The protein below binds the small molecule below.
Small molecule (SMILES): CSCC[C@H](N)C(=O)O

Sequence of chain 1.A:
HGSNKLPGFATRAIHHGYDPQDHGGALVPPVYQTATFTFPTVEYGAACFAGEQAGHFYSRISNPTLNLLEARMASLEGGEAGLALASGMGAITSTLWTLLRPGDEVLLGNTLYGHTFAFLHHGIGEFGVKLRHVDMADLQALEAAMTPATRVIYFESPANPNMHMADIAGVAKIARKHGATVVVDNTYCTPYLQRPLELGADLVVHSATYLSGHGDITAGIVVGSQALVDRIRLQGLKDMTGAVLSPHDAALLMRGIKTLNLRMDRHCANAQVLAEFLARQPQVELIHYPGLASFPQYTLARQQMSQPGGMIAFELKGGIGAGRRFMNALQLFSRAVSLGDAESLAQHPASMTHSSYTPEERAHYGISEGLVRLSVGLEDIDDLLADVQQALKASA

Sequence of chain 1.B:
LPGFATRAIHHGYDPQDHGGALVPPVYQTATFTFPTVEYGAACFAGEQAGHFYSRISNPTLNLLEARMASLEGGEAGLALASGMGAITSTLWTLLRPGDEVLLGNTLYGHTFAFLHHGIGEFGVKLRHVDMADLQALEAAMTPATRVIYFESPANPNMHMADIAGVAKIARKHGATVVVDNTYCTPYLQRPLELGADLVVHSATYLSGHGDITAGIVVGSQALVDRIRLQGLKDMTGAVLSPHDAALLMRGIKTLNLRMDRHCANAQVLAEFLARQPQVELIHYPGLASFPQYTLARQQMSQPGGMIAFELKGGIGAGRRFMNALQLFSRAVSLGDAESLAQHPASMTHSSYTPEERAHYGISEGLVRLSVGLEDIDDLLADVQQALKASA

Binding-site contacts:
Ligand atom CA contacts residue LLP211 of chain 1.A at 3.9 Å.
Ligand atom O contacts residue TYR114 of chain 1.A at 4.2 Å.
Ligand atom N contacts residue LEU341 of chain 1.A at 3.3 Å.
Ligand atom SD contacts residue TYR114 of chain 1.A at 3.2 Å (h-bond).
Ligand atom CA contacts residue ARG375 of chain 1.A at 3.4 Å.
Ligand atom CG contacts residue LLP211 of chain 1.A at 3.7 Å.
Ligand atom O contacts residue VAL339 of chain 1.A at 3.9 Å.
Ligand atom CA contacts residue SER340 of chain 1.A at 3.7 Å.
Ligand atom OXT contacts residue TYR114 of chain 1.A at 4.1 Å.
Ligand atom CA contacts residue VAL339 of chain 1.A at 4.1 Å (hydrophobic).
Ligand atom CA contacts residue TYR114 of chain 1.A at 4.0 Å (hydrophobic).
Ligand atom OXT contacts residue GLN349 of chain 1.A at 4.1 Å.
Ligand atom CB contacts residue LLP211 of chain 1.A at 4.1 Å.
Ligand atom CA contacts residue LEU341 of chain 1.A at 3.8 Å (hydrophobic).
Ligand atom O contacts residue ARG375 of chain 1.A at 4.0 Å.
Ligand atom OXT contacts residue ARG375 of chain 1.A at 2.5 Å (salt-bridge).
Ligand atom CE contacts residue VAL339 of chain 1.A at 4.0 Å (hydrophobic).
Ligand atom O contacts residue GLN349 of chain 1.A at 4.1 Å.
Ligand atom C contacts residue TYR114 of chain 1.A at 3.9 Å (hydrophobic).
Ligand atom CB contacts residue SER340 of chain 1.A at 3.3 Å.
Ligand atom CE contacts residue HIS116 of chain 1.A at 4.1 Å.
Ligand atom CB contacts residue TYR114 of chain 1.A at 4.2 Å (hydrophobic).
Ligand atom C contacts residue ARG375 of chain 1.A at 3.3 Å.
Ligand atom N contacts residue ARG375 of chain 1.A at 4.2 Å.
Ligand atom CB contacts residue VAL339 of chain 1.A at 3.1 Å (hydrophobic).
Ligand atom SD contacts residue TYR59 of chain 1.B at 3.6 Å.
Ligand atom CG contacts residue TYR59 of chain 1.B at 4.0 Å (hydrophobic).
Ligand atom CE contacts residue TYR114 of chain 1.A at 3.5 Å (hydrophobic).
Ligand atom OXT contacts residue ASN161 of chain 1.A at 3.6 Å (h-bond).
Ligand atom CG contacts residue VAL339 of chain 1.A at 4.0 Å (hydrophobic).
Ligand atom N contacts residue TYR114 of chain 1.A at 3.3 Å.
Ligand atom CG contacts residue TYR114 of chain 1.A at 2.9 Å (hydrophobic).
Ligand atom C contacts residue GLN349 of chain 1.A at 4.3 Å.
Ligand atom N contacts residue LLP211 of chain 1.A at 2.8 Å (h-bond).
Ligand atom SD contacts residue VAL339 of chain 1.A at 3.9 Å.